Binding-site contacts:
Ligand atom N20 contacts residue GLU16 of chain 1.A at 3.6 Å.
Ligand atom F19 contacts residue ASP15 of chain 1.A at 2.5 Å.
Ligand atom C04 contacts residue GLU16 of chain 1.A at 3.4 Å.
Ligand atom C04 contacts residue LEU69 of chain 1.A at 4.0 Å (hydrophobic).
Ligand atom O26 contacts residue LYS72 of chain 1.A at 4.5 Å.
Ligand atom C16 contacts residue GLU16 of chain 1.A at 3.6 Å.
Ligand atom C02 contacts residue GLU16 of chain 1.A at 4.2 Å.
Ligand atom N20 contacts residue ASP15 of chain 1.A at 4.2 Å.
Ligand atom N22 contacts residue GLU16 of chain 1.A at 3.2 Å (salt-bridge).
Ligand atom N21 contacts residue GLU16 of chain 1.A at 4.2 Å.
Ligand atom C08 contacts residue ASP15 of chain 1.A at 3.1 Å.
Ligand atom F18 contacts residue GLU16 of chain 1.A at 3.1 Å.
Ligand atom C02 contacts residue LEU69 of chain 1.A at 3.2 Å (hydrophobic).
Ligand atom C12 contacts residue ASP15 of chain 1.A at 2.9 Å.
Ligand atom C10 contacts residue GLU16 of chain 1.A at 4.0 Å.
Ligand atom C17 contacts residue ASP15 of chain 1.A at 3.9 Å.
Ligand atom C11 contacts residue GLU16 of chain 1.A at 3.3 Å.
Ligand atom C14 contacts residue GLU16 of chain 1.A at 3.7 Å.
Ligand atom C03 contacts residue LEU69 of chain 1.A at 4.2 Å (hydrophobic).
Ligand atom O25 contacts residue ASP15 of chain 1.A at 4.5 Å.
Ligand atom C01 contacts residue LEU69 of chain 1.A at 3.3 Å (hydrophobic).
Ligand atom C08 contacts residue GLU16 of chain 1.A at 4.2 Å.

The small molecule below binds the protein below.
Small molecule (SMILES): Oc1nc(-c2cc(-c3ccon3)n(Cc3ccccc3F)n2)ncc1F

Sequence of chain 1.A:
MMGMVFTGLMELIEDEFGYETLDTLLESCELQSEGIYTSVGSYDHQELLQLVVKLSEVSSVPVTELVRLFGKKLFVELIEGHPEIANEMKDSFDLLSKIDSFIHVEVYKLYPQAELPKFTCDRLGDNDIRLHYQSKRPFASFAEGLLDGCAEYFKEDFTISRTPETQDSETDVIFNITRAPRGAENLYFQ